Binding-site contacts:
Ligand atom N2 contacts residue ASN19 of chain 49.BA at 3.2 Å (h-bond).
Ligand atom C7 contacts residue ASN19 of chain 49.BA at 3.8 Å.
Ligand atom C8 contacts residue TYR17 of chain 49.BA at 4.4 Å (hydrophobic).
Ligand atom O7 contacts residue ASN19 of chain 49.BA at 4.2 Å.
Ligand atom C4 contacts residue ASN19 of chain 49.BA at 4.4 Å.
Ligand atom C2 contacts residue ASN19 of chain 49.BA at 2.9 Å.
Ligand atom C3 contacts residue ASN19 of chain 49.BA at 4.0 Å.
Ligand atom C1 contacts residue ASN19 of chain 49.BA at 1.6 Å.
Ligand atom O5 contacts residue ASN19 of chain 49.BA at 2.5 Å (h-bond).
Ligand atom C5 contacts residue ASN19 of chain 49.BA at 3.5 Å.

The small molecule below binds the protein below.
Small molecule (SMILES): CC(=O)N[C@H]1[C@H](O[C@H]2[C@H](O)[C@@H](NC(C)=O)CO[C@@H]2CO)O[C@H](CO)[C@@H](O)[C@@H]1O

Sequence of chain 49.BA:
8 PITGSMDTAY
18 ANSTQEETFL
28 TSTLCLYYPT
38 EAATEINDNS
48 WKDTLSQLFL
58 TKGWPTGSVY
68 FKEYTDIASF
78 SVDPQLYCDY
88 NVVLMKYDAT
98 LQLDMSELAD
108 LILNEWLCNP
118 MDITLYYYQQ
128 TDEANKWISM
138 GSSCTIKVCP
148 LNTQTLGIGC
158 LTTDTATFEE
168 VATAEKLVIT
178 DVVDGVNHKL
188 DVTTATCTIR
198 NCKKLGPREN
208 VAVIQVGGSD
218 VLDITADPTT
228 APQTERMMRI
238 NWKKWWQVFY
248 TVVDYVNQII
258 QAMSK